Binding-site contacts:
Ligand atom O7 contacts residue ASN282 of chain 1.C at 3.8 Å.
Ligand atom C7 contacts residue ASN280 of chain 1.C at 4.3 Å.
Ligand atom C3 contacts residue ASN282 of chain 1.C at 3.8 Å.
Ligand atom C8 contacts residue ASN280 of chain 1.C at 3.6 Å.
Ligand atom C7 contacts residue ASN282 of chain 1.C at 3.6 Å.
Ligand atom C4 contacts residue ASN282 of chain 1.C at 4.2 Å.
Ligand atom C5 contacts residue ASN282 of chain 1.C at 3.6 Å.
Ligand atom N2 contacts residue ASN282 of chain 1.C at 2.9 Å (h-bond).
Ligand atom O7 contacts residue GLU281 of chain 1.C at 4.3 Å.
Ligand atom O5 contacts residue ASN282 of chain 1.C at 2.3 Å (h-bond).
Ligand atom C1 contacts residue ASN282 of chain 1.C at 1.4 Å.
Ligand atom C2 contacts residue ASN282 of chain 1.C at 2.5 Å.

Sequence of chain 1.C:
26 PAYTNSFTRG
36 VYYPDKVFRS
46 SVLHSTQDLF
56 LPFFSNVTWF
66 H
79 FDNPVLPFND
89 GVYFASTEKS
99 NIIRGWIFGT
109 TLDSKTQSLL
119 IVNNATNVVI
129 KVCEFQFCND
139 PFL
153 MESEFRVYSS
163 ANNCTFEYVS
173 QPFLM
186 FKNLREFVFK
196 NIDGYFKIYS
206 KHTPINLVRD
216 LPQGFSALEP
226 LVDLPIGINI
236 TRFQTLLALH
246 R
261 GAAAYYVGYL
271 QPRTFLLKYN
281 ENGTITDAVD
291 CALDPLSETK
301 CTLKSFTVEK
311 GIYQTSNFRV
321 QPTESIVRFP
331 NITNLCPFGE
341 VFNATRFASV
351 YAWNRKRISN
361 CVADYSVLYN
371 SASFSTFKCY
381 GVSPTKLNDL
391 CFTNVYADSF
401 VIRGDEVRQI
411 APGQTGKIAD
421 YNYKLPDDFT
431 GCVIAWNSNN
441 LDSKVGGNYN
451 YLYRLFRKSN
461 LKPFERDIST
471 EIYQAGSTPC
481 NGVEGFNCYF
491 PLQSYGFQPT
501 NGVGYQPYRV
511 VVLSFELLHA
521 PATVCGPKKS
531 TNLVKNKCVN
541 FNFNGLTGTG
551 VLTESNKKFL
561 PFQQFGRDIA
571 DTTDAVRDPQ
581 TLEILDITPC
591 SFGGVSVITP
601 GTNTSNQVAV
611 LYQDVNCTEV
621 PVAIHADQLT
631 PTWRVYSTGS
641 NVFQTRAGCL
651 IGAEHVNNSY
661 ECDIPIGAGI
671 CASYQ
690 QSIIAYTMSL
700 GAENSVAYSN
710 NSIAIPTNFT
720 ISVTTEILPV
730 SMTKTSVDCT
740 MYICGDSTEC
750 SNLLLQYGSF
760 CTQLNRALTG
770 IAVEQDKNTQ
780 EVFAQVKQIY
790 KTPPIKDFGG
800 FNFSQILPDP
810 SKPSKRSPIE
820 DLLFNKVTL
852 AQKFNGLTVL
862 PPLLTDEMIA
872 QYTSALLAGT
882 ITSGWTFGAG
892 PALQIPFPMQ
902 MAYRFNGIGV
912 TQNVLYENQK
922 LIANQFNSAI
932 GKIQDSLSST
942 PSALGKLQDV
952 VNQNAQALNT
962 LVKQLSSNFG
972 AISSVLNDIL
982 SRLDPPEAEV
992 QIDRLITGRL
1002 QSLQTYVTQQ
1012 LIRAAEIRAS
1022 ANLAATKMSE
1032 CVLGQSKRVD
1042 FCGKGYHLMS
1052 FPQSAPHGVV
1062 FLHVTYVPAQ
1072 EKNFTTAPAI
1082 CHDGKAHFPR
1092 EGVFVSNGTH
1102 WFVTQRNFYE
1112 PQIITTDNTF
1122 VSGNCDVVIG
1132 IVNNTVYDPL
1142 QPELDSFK

This protein binds this small molecule.
Small molecule (SMILES): CC(=O)N[C@H]1[C@H](O[C@H]2[C@H](O)[C@@H](NC(C)=O)CO[C@@H]2CO)O[C@H](CO)[C@@H](O)[C@@H]1O